A small-molecule ligand and the protein it binds are described below.
Small molecule (SMILES): CC(=O)N[C@@H]1[C@@H](O)[C@H](O)[C@@H](CO)O[C@H]1O

Sequence of chain 1.C:
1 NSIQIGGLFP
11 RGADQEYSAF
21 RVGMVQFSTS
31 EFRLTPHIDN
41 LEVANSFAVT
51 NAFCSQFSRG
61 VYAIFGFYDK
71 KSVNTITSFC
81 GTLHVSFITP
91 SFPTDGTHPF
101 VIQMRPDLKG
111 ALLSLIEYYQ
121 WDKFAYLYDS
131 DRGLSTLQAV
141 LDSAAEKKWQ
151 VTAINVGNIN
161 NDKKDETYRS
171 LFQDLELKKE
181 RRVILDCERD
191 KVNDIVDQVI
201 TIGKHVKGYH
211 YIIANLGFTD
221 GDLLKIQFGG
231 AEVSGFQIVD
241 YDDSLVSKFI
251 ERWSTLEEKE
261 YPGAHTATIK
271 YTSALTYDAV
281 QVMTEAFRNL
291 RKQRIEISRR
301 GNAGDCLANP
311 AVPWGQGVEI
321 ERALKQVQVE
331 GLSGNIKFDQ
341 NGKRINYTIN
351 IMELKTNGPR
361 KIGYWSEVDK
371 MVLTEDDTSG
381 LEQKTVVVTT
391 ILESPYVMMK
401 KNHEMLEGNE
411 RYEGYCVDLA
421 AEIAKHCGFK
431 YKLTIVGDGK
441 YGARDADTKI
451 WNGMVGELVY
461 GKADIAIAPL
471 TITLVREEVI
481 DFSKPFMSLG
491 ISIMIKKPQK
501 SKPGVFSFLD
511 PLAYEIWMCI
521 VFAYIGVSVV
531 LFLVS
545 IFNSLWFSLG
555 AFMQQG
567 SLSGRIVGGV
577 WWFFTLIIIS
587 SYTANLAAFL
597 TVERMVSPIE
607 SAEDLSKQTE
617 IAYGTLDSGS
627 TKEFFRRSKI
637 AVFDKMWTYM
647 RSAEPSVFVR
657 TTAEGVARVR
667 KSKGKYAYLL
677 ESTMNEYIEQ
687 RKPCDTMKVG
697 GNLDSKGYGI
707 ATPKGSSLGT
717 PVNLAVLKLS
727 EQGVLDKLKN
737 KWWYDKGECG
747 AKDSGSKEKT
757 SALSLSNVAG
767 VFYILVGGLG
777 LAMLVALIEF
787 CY

Binding-site contacts:
Ligand atom C5 contacts residue ASN335 of chain 1.C at 4.5 Å.
Ligand atom O7 contacts residue GLN328 of chain 1.C at 4.1 Å.
Ligand atom C4 contacts residue ASN346 of chain 1.C at 4.0 Å.
Ligand atom C4 contacts residue ASN335 of chain 1.C at 4.2 Å.
Ligand atom O5 contacts residue ASN346 of chain 1.C at 1.9 Å (h-bond).
Ligand atom C2 contacts residue ASN346 of chain 1.C at 2.5 Å.
Ligand atom C5 contacts residue ASN346 of chain 1.C at 3.3 Å.
Ligand atom C8 contacts residue LYS337 of chain 1.C at 3.6 Å.
Ligand atom O6 contacts residue ASN335 of chain 1.C at 3.6 Å.
Ligand atom C1 contacts residue ASN335 of chain 1.C at 4.2 Å.
Ligand atom C3 contacts residue ASN346 of chain 1.C at 3.8 Å.
Ligand atom N2 contacts residue ASN346 of chain 1.C at 3.3 Å (h-bond).
Ligand atom C1 contacts residue ASN346 of chain 1.C at 1.5 Å.
Ligand atom C7 contacts residue GLN328 of chain 1.C at 4.2 Å.
Ligand atom C6 contacts residue ASN346 of chain 1.C at 4.2 Å.
Ligand atom C4 contacts residue GLN328 of chain 1.C at 4.1 Å.
Ligand atom C2 contacts residue LYS337 of chain 1.C at 4.3 Å.
Ligand atom C7 contacts residue ASN346 of chain 1.C at 4.1 Å.
Ligand atom O3 contacts residue GLN328 of chain 1.C at 2.3 Å (h-bond).
Ligand atom O7 contacts residue LYS337 of chain 1.C at 1.3 Å (salt-bridge).
Ligand atom C2 contacts residue ASN335 of chain 1.C at 4.2 Å.
Ligand atom N2 contacts residue GLN328 of chain 1.C at 3.3 Å (h-bond).
Ligand atom C7 contacts residue LYS337 of chain 1.C at 2.3 Å.
Ligand atom N2 contacts residue LYS337 of chain 1.C at 2.8 Å (salt-bridge).
Ligand atom O5 contacts residue ASN335 of chain 1.C at 4.0 Å.
Ligand atom O6 contacts residue ASN346 of chain 1.C at 4.2 Å.
Ligand atom C8 contacts residue ASN346 of chain 1.C at 4.4 Å.
Ligand atom C2 contacts residue GLN328 of chain 1.C at 3.3 Å.
Ligand atom C3 contacts residue GLN328 of chain 1.C at 3.3 Å.